Sequence of chain 1.D:
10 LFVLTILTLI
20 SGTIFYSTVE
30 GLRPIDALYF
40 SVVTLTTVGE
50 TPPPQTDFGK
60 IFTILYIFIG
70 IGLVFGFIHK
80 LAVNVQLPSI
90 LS

Binding-site contacts:
Ligand atom OXT contacts residue MPD1 of chain 1.LA at 3.9 Å.
Ligand atom CA contacts residue LEU10 of chain 1.D at 3.2 Å (hydrophobic).
Ligand atom O contacts residue PHE11 of chain 1.D at 3.7 Å.
Ligand atom N contacts residue MPD1 of chain 1.LA at 4.0 Å.
Ligand atom O contacts residue VAL12 of chain 1.D at 3.9 Å.
Ligand atom N contacts residue LEU10 of chain 1.D at 3.6 Å (h-bond).
Ligand atom C contacts residue LEU10 of chain 1.D at 3.8 Å (hydrophobic).
Ligand atom OXT contacts residue PHE11 of chain 1.D at 4.4 Å.
Ligand atom O contacts residue LEU10 of chain 1.D at 3.5 Å (h-bond).
Ligand atom N contacts residue PHE11 of chain 1.D at 4.4 Å.
Ligand atom CA contacts residue PHE11 of chain 1.D at 3.2 Å (hydrophobic).
Ligand atom C contacts residue PHE11 of chain 1.D at 3.8 Å (hydrophobic).

A small-molecule ligand and the protein it binds are described below.
Small molecule (SMILES): NCC(=O)O